A small-molecule ligand and the protein it binds are described below.
Small molecule (SMILES): C[C@]12CC[C@@H]3c4ccc(O)cc4CC[C@H]3[C@@H]1CC[C@@H]2OC(=O)CCC(=O)O

Sequence of chain 1.B:
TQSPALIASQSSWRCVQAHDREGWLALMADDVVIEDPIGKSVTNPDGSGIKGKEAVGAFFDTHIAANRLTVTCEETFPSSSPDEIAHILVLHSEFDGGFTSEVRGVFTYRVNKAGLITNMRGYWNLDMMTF

Binding-site contacts:
Ligand atom CAY contacts residue PHE99 of chain 1.B at 4.0 Å (hydrophobic).
Ligand atom OAB contacts residue PHE135 of chain 1.B at 3.7 Å.
Ligand atom CAA contacts residue SER105 of chain 1.B at 3.0 Å.
Ligand atom CAS contacts residue LEU73 of chain 1.B at 4.1 Å (hydrophobic).
Ligand atom CAT contacts residue HIS67 of chain 1.B at 3.4 Å.
Ligand atom CAT contacts residue SER97 of chain 1.B at 4.0 Å.
Ligand atom CAH contacts residue LEU73 of chain 1.B at 3.5 Å (hydrophobic).
Ligand atom CAA contacts residue PHE99 of chain 1.B at 4.0 Å (hydrophobic).
Ligand atom CAP contacts residue VAL46 of chain 1.B at 4.0 Å (hydrophobic).
Ligand atom CAH contacts residue SER97 of chain 1.B at 4.1 Å.
Ligand atom CAF contacts residue LEU95 of chain 1.B at 3.3 Å (hydrophobic).
Ligand atom OAQ contacts residue MET133 of chain 1.B at 4.0 Å.
Ligand atom CAO contacts residue PHE99 of chain 1.B at 3.6 Å (hydrophobic).
Ligand atom CAA contacts residue MET133 of chain 1.B at 3.9 Å (hydrophobic).
Ligand atom CAG contacts residue HIS67 of chain 1.B at 3.9 Å.
Ligand atom OAD contacts residue HIS67 of chain 1.B at 4.2 Å.
Ligand atom CAS contacts residue HIS67 of chain 1.B at 3.5 Å.
Ligand atom OAD contacts residue LEU95 of chain 1.B at 3.1 Å.
Ligand atom CAS contacts residue LEU95 of chain 1.B at 3.6 Å (hydrophobic).
Ligand atom CAF contacts residue HIS67 of chain 1.B at 3.8 Å.
Ligand atom CAR contacts residue PHE135 of chain 1.B at 3.4 Å (hydrophobic).
Ligand atom CAX contacts residue THR47 of chain 1.B at 4.0 Å.
Ligand atom CAH contacts residue HIS67 of chain 1.B at 3.3 Å.
Ligand atom CAI contacts residue PHE135 of chain 1.B at 3.9 Å (hydrophobic).
Ligand atom CAU contacts residue HIS67 of chain 1.B at 3.7 Å.
Ligand atom CAL contacts residue ASN71 of chain 1.B at 4.3 Å.
Ligand atom CAL contacts residue PHE99 of chain 1.B at 4.0 Å (hydrophobic).
Ligand atom CAK contacts residue MET133 of chain 1.B at 4.2 Å (hydrophobic).
Ligand atom CAG contacts residue TRP128 of chain 1.B at 4.2 Å (hydrophobic).
Ligand atom OAC contacts residue PHE135 of chain 1.B at 3.0 Å.
Ligand atom CAJ contacts residue ASN71 of chain 1.B at 3.5 Å.
Ligand atom CAJ contacts residue HIS67 of chain 1.B at 3.7 Å.
Ligand atom CAF contacts residue ASP40 of chain 1.B at 3.9 Å.
Ligand atom OAD contacts residue ACT1 of chain 1.F at 3.9 Å.
Ligand atom OAE contacts residue VAL46 of chain 1.B at 3.2 Å.
Ligand atom CAJ contacts residue SER97 of chain 1.B at 3.5 Å.
Ligand atom OAD contacts residue LEU73 of chain 1.B at 3.7 Å.
Ligand atom CAZ contacts residue PHE99 of chain 1.B at 4.2 Å (hydrophobic).
Ligand atom CAP contacts residue MET133 of chain 1.B at 4.0 Å (hydrophobic).
Ligand atom CAN contacts residue MET133 of chain 1.B at 4.1 Å (hydrophobic).